Binding-site contacts:
Ligand atom O5 contacts residue ASN98 of chain 1.A at 2.4 Å (h-bond).
Ligand atom C1 contacts residue ASN98 of chain 1.A at 1.4 Å.
Ligand atom C4 contacts residue ASN98 of chain 1.A at 4.2 Å.
Ligand atom C2 contacts residue PHE48 of chain 1.A at 4.5 Å (hydrophobic).
Ligand atom O7 contacts residue PHE48 of chain 1.A at 3.8 Å.
Ligand atom C1 contacts residue PHE48 of chain 1.A at 4.4 Å (hydrophobic).
Ligand atom C2 contacts residue ASN98 of chain 1.A at 2.4 Å.
Ligand atom C8 contacts residue ASN98 of chain 1.A at 3.5 Å.
Ligand atom C7 contacts residue ASN98 of chain 1.A at 3.6 Å.
Ligand atom C8 contacts residue PHE48 of chain 1.A at 4.1 Å (hydrophobic).
Ligand atom O6 contacts residue ASN98 of chain 1.A at 4.1 Å.
Ligand atom N2 contacts residue PHE48 of chain 1.A at 3.4 Å.
Ligand atom C7 contacts residue PHE48 of chain 1.A at 3.5 Å (hydrophobic).
Ligand atom N2 contacts residue ASN98 of chain 1.A at 2.8 Å (h-bond).
Ligand atom C3 contacts residue ASN98 of chain 1.A at 3.8 Å.
Ligand atom C5 contacts residue ASN98 of chain 1.A at 3.6 Å.
Ligand atom O6 contacts residue HIS46 of chain 1.A at 3.8 Å.

This small molecule binds to this protein.
Small molecule (SMILES): CC(=O)N[C@@H]1[C@@H](O)[C@H](O)[C@@H](CO)O[C@H]1O

Sequence of chain 1.A:
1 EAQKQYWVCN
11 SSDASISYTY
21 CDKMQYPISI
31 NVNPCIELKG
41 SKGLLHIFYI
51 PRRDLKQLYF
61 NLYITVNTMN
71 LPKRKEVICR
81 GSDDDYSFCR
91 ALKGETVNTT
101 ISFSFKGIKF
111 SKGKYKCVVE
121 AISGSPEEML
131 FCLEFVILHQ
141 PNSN